Binding-site contacts:
Ligand atom C29 contacts residue PHE195 of chain 2.A at 3.7 Å (hydrophobic).
Ligand atom C08 contacts residue ARG192 of chain 2.A at 3.6 Å.
Ligand atom C18 contacts residue SER99 of chain 2.A at 3.2 Å.
Ligand atom C20 contacts residue PHE221 of chain 2.A at 3.5 Å (hydrophobic).
Ligand atom O01 contacts residue SER99 of chain 2.A at 3.1 Å.
Ligand atom C33 contacts residue ALA350 of chain 2.A at 3.8 Å (hydrophobic).
Ligand atom C17 contacts residue SER99 of chain 2.A at 3.7 Å.
Ligand atom C08 contacts residue THR289 of chain 2.A at 3.6 Å.
Ligand atom C19 contacts residue PHE221 of chain 2.A at 3.3 Å (hydrophobic).
Ligand atom N06 contacts residue HEM1 of chain 2.B at 2.3 Å.
Ligand atom C20 contacts residue PHE88 of chain 2.A at 3.7 Å (hydrophobic).
Ligand atom C19 contacts residue ILE281 of chain 2.A at 3.3 Å (hydrophobic).
Ligand atom N06 contacts residue ALA285 of chain 2.A at 3.5 Å.
Ligand atom C17 contacts residue PHE284 of chain 2.A at 3.7 Å (hydrophobic).
Ligand atom C18 contacts residue ILE281 of chain 2.A at 3.5 Å (hydrophobic).
Ligand atom C07 contacts residue ALA285 of chain 2.A at 3.3 Å (hydrophobic).
Ligand atom C07 contacts residue THR289 of chain 2.A at 3.7 Å.
Ligand atom C35 contacts residue HEM1 of chain 2.B at 3.3 Å.
Ligand atom C31 contacts residue GLU354 of chain 2.A at 3.5 Å.
Ligand atom S13 contacts residue ARG85 of chain 2.A at 3.8 Å.
Ligand atom C37 contacts residue ARG192 of chain 2.A at 3.4 Å.
Ligand atom C12 contacts residue ARG85 of chain 2.A at 3.6 Å.
Ligand atom O01 contacts residue ARG85 of chain 2.A at 3.8 Å.
Ligand atom C09 contacts residue ALA285 of chain 2.A at 3.8 Å (hydrophobic).
Ligand atom C19 contacts residue ILE100 of chain 2.A at 3.7 Å (hydrophobic).
Ligand atom C20 contacts residue ILE100 of chain 2.A at 3.5 Å (hydrophobic).
Ligand atom C07 contacts residue HEM1 of chain 2.B at 3.4 Å.
Ligand atom C20 contacts residue PHE193 of chain 2.A at 3.8 Å (hydrophobic).
Ligand atom C26 contacts residue GLU354 of chain 2.A at 3.7 Å.
Ligand atom C34 contacts residue HEM1 of chain 2.B at 3.3 Å.
Ligand atom C08 contacts residue ALA285 of chain 2.A at 3.4 Å (hydrophobic).
Ligand atom C25 contacts residue GLU354 of chain 2.A at 3.6 Å.
Ligand atom C05 contacts residue HEM1 of chain 2.B at 2.9 Å.
Ligand atom O23 contacts residue PHE195 of chain 2.A at 3.7 Å.
Ligand atom C21 contacts residue PHE88 of chain 2.A at 3.4 Å (hydrophobic).
Ligand atom O01 contacts residue HEM1 of chain 2.B at 3.5 Å.
Ligand atom C21 contacts residue PHE193 of chain 2.A at 3.8 Å (hydrophobic).
Ligand atom C05 contacts residue ALA285 of chain 2.A at 3.6 Å (hydrophobic).
Ligand atom C34 contacts residue ALA350 of chain 2.A at 3.6 Å (hydrophobic).
Ligand atom C18 contacts residue PHE284 of chain 2.A at 3.6 Å (hydrophobic).

A protein and the small-molecule ligand that binds it are described below.
Small molecule (SMILES): O=C(Cc1cccnc1)N[C@H](CS[C@H](Cc1ccccc1)C(=O)NCc1cccnc1)Cc1ccccc1

Sequence of chain 2.A:
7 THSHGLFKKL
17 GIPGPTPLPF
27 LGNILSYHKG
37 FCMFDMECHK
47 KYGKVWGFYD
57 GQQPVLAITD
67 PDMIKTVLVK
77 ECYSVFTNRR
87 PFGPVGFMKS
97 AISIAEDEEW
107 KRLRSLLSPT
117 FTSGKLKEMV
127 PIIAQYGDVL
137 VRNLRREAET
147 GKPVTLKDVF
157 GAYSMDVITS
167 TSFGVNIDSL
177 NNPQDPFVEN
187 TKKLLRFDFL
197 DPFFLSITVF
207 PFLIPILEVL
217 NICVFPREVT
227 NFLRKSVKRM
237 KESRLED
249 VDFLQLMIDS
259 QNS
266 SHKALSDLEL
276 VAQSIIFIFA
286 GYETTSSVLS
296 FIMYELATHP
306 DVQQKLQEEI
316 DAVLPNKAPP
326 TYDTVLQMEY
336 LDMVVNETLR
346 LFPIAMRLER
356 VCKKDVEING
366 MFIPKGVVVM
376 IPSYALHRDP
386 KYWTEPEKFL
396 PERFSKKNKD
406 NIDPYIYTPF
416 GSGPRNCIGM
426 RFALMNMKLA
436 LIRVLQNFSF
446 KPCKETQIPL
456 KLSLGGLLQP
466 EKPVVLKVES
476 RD